Sequence of chain 14.A:
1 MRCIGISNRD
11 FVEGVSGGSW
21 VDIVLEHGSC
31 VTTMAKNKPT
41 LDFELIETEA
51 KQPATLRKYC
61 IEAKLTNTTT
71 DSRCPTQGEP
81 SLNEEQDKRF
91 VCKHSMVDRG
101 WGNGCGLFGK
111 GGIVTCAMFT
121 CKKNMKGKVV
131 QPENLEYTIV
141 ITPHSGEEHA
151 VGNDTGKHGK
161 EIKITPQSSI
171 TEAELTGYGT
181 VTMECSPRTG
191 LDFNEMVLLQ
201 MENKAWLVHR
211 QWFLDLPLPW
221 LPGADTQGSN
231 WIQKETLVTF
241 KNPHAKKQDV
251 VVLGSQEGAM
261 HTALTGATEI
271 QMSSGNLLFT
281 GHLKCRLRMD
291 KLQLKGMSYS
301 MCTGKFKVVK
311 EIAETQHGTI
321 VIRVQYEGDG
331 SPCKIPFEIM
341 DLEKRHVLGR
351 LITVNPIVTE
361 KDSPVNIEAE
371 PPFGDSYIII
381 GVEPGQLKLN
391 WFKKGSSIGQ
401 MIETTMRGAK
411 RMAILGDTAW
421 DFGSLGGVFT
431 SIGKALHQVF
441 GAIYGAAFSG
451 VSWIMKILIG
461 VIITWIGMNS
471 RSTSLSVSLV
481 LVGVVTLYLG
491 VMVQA

The small molecule below binds the protein below.
Small molecule (SMILES): CC(=O)N[C@H]1[C@H](O[C@H]2[C@H](O)[C@@H](NC(C)=O)CO[C@@H]2CO)O[C@H](CO)[C@@H](O)[C@@H]1O

Binding-site contacts:
Ligand atom C1 contacts residue ASN153 of chain 14.A at 1.4 Å.
Ligand atom C3 contacts residue HIS149 of chain 14.A at 4.0 Å.
Ligand atom C4 contacts residue ASN153 of chain 14.A at 4.2 Å.
Ligand atom C8 contacts residue GLY102 of chain 45.A at 3.6 Å.
Ligand atom C5 contacts residue ASN153 of chain 14.A at 3.6 Å.
Ligand atom C5 contacts residue HIS158 of chain 14.A at 4.4 Å.
Ligand atom O7 contacts residue HIS149 of chain 14.A at 3.3 Å.
Ligand atom C2 contacts residue HIS149 of chain 14.A at 3.5 Å.
Ligand atom C6 contacts residue HIS158 of chain 14.A at 4.2 Å.
Ligand atom C5 contacts residue HIS149 of chain 14.A at 3.6 Å.
Ligand atom O5 contacts residue HIS149 of chain 14.A at 3.6 Å.
Ligand atom C4 contacts residue HIS149 of chain 14.A at 3.4 Å.
Ligand atom O5 contacts residue THR155 of chain 14.A at 3.4 Å (h-bond).
Ligand atom N2 contacts residue ASN153 of chain 14.A at 3.1 Å (h-bond).
Ligand atom C2 contacts residue ASN153 of chain 14.A at 2.6 Å.
Ligand atom O6 contacts residue HIS158 of chain 14.A at 4.2 Å.
Ligand atom C1 contacts residue HIS149 of chain 14.A at 3.5 Å.
Ligand atom C5 contacts residue THR155 of chain 14.A at 4.0 Å.
Ligand atom N2 contacts residue HIS149 of chain 14.A at 4.3 Å.
Ligand atom C1 contacts residue THR155 of chain 14.A at 3.3 Å.
Ligand atom O3 contacts residue HIS149 of chain 14.A at 4.0 Å.
Ligand atom O6 contacts residue HIS149 of chain 14.A at 3.2 Å.
Ligand atom C7 contacts residue HIS149 of chain 14.A at 4.3 Å.
Ligand atom O5 contacts residue GLY156 of chain 14.A at 4.2 Å.
Ligand atom C1 contacts residue HIS158 of chain 14.A at 4.1 Å.
Ligand atom C3 contacts residue ASN153 of chain 14.A at 3.9 Å.
Ligand atom C7 contacts residue ASN153 of chain 14.A at 4.1 Å.
Ligand atom O4 contacts residue HIS149 of chain 14.A at 4.3 Å.
Ligand atom O5 contacts residue ASN153 of chain 14.A at 2.2 Å (h-bond).
Ligand atom C6 contacts residue GLY156 of chain 14.A at 4.0 Å.
Ligand atom C8 contacts residue ASN153 of chain 14.A at 4.4 Å.
Ligand atom C6 contacts residue HIS149 of chain 14.A at 4.3 Å.
Ligand atom C5 contacts residue GLY156 of chain 14.A at 4.3 Å.
Ligand atom O5 contacts residue HIS158 of chain 14.A at 3.4 Å.

Sequence of chain 45.A:
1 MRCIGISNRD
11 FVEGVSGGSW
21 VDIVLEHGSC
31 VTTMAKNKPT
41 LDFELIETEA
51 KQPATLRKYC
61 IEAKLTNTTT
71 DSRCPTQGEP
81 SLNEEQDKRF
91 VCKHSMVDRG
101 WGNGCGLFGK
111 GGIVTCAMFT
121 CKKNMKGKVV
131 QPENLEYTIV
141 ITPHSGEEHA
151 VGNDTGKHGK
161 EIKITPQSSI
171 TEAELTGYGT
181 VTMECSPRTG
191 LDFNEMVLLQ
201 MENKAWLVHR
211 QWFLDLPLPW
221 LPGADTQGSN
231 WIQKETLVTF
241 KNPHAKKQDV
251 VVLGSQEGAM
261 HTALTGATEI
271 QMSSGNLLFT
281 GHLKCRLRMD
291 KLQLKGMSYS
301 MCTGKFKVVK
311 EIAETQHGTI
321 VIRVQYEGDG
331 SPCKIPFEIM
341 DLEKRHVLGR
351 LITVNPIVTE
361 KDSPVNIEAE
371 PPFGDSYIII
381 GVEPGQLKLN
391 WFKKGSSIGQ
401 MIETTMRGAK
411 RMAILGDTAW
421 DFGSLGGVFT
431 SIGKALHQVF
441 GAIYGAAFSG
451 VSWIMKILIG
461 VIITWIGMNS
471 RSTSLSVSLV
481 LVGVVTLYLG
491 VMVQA